The small molecule below binds the protein below.
Small molecule (SMILES): CC(=O)N[C@@H]1[C@@H](O[C@@H]2O[C@H](CO)[C@H](O)[C@H](O[C@]3(C(=O)O)C[C@H](O)[C@@H](NC(C)=O)[C@H]([C@H](O)[C@H](O)CO)O3)[C@H]2O)[C@H](O)[C@@H](CO[C@]2(C(=O)O)C[C@H](O)[C@@H](NC(C)=O)[C@H]([C@H](O)[C@H](O)CO)O2)O[C@H]1O

Sequence of chain 54.D:
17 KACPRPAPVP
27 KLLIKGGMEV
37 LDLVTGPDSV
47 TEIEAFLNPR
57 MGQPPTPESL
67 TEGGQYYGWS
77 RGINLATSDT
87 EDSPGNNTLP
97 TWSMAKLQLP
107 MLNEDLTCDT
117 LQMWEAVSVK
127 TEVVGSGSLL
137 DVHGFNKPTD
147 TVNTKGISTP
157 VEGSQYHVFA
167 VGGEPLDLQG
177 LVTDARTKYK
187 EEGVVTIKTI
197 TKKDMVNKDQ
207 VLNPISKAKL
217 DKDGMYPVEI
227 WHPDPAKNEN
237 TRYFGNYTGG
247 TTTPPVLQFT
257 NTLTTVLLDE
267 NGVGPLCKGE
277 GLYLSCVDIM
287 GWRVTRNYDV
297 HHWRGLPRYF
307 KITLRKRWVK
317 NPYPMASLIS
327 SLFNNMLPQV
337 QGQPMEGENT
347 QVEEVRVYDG

Sequence of chain 54.E:
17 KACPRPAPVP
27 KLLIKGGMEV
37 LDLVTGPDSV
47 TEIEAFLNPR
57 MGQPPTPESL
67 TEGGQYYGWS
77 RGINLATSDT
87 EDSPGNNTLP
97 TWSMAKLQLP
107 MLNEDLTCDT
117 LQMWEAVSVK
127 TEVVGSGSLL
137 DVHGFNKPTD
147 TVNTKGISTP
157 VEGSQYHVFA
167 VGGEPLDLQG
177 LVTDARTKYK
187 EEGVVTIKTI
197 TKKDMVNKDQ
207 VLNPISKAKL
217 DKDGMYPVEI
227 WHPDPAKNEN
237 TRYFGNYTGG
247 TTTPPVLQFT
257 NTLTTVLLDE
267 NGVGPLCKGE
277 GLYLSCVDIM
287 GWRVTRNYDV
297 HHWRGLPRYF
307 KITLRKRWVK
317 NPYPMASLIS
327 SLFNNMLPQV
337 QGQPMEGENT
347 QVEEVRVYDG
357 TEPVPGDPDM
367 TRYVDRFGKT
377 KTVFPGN

Binding-site contacts:
Ligand atom C2 contacts residue GLY78 of chain 54.D at 4.2 Å.
Ligand atom C3 contacts residue GLY78 of chain 54.D at 3.8 Å.
Ligand atom C3 contacts residue ARG77 of chain 54.D at 3.3 Å.
Ligand atom C4 contacts residue HIS298 of chain 54.D at 3.7 Å.
Ligand atom O4 contacts residue ASN80 of chain 54.D at 4.1 Å.
Ligand atom C3 contacts residue HIS298 of chain 54.D at 3.8 Å.
Ligand atom C2 contacts residue ARG77 of chain 54.D at 4.0 Å.
Ligand atom O1A contacts residue LYS186 of chain 54.D at 4.3 Å.
Ligand atom C4 contacts residue VAL296 of chain 54.D at 4.2 Å (hydrophobic).
Ligand atom C5 contacts residue TYR72 of chain 54.D at 3.5 Å (hydrophobic).
Ligand atom C4 contacts residue TYR72 of chain 54.D at 3.4 Å (hydrophobic).
Ligand atom N5 contacts residue TYR72 of chain 54.D at 2.9 Å (h-bond).
Ligand atom O4 contacts residue GLY78 of chain 54.D at 3.4 Å (h-bond).
Ligand atom O8 contacts residue TYR72 of chain 54.D at 3.4 Å (h-bond).
Ligand atom O4 contacts residue HIS298 of chain 54.D at 2.7 Å (h-bond).
Ligand atom C8 contacts residue ARG77 of chain 54.D at 4.2 Å.
Ligand atom O1A contacts residue TYR72 of chain 54.D at 3.4 Å.
Ligand atom C11 contacts residue TYR72 of chain 54.D at 4.2 Å (hydrophobic).
Ligand atom O8 contacts residue ARG77 of chain 54.D at 3.5 Å (salt-bridge).
Ligand atom C1 contacts residue ARG77 of chain 54.D at 3.1 Å.
Ligand atom C5 contacts residue ASN93 of chain 54.D at 4.1 Å.
Ligand atom C4 contacts residue GLY78 of chain 54.D at 3.9 Å.
Ligand atom O1A contacts residue ARG77 of chain 54.D at 2.7 Å (salt-bridge).
Ligand atom C10 contacts residue TYR72 of chain 54.D at 4.0 Å (hydrophobic).
Ligand atom C6 contacts residue ASN80 of chain 54.D at 4.3 Å.
Ligand atom C6 contacts residue ASN93 of chain 54.D at 3.4 Å.
Ligand atom C1 contacts residue TYR72 of chain 54.D at 3.8 Å (hydrophobic).
Ligand atom O6 contacts residue ASN93 of chain 54.D at 3.6 Å (h-bond).
Ligand atom C6 contacts residue THR94 of chain 54.D at 4.3 Å.
Ligand atom C4 contacts residue ARG77 of chain 54.D at 4.0 Å.
Ligand atom O1B contacts residue TYR72 of chain 54.D at 4.0 Å.
Ligand atom O1A contacts residue GLY78 of chain 54.D at 3.8 Å.
Ligand atom O3 contacts residue GLY78 of chain 54.D at 3.7 Å.
Ligand atom C6 contacts residue TYR72 of chain 54.D at 3.7 Å (hydrophobic).
Ligand atom O4 contacts residue TYR72 of chain 54.D at 3.7 Å.
Ligand atom O4 contacts residue ARG77 of chain 54.D at 4.2 Å.
Ligand atom C3 contacts residue VAL296 of chain 54.D at 3.6 Å (hydrophobic).
Ligand atom O4 contacts residue VAL296 of chain 54.D at 3.9 Å.
Ligand atom O1B contacts residue ARG77 of chain 54.D at 2.4 Å (salt-bridge).
Ligand atom O4 contacts residue THR291 of chain 54.D at 3.9 Å.